Binding-site contacts:
Ligand atom O7 contacts residue ASN127 of chain 1.C at 4.0 Å.
Ligand atom C6 contacts residue TYR44 of chain 1.C at 3.6 Å (hydrophobic).
Ligand atom N2 contacts residue ASN127 of chain 1.C at 3.5 Å (h-bond).
Ligand atom C5 contacts residue ASN127 of chain 1.C at 3.3 Å.
Ligand atom O4 contacts residue THR69 of chain 1.C at 4.3 Å.
Ligand atom C1 contacts residue TRP125 of chain 1.C at 3.7 Å (hydrophobic).
Ligand atom C5 contacts residue TRP125 of chain 1.C at 4.0 Å (hydrophobic).
Ligand atom O5 contacts residue VAL71 of chain 1.C at 3.4 Å.
Ligand atom O6 contacts residue TRP125 of chain 1.C at 2.9 Å (h-bond).
Ligand atom O5 contacts residue TRP125 of chain 1.C at 4.1 Å.
Ligand atom C1 contacts residue ASN127 of chain 1.C at 1.5 Å.
Ligand atom C6 contacts residue PRO70 of chain 1.C at 3.7 Å (hydrophobic).
Ligand atom O4 contacts residue PRO70 of chain 1.C at 3.6 Å.
Ligand atom C1 contacts residue TRP125 of chain 1.C at 4.1 Å (hydrophobic).
Ligand atom C8 contacts residue VAL71 of chain 1.C at 4.2 Å (hydrophobic).
Ligand atom C6 contacts residue VAL71 of chain 1.C at 3.8 Å (hydrophobic).
Ligand atom C6 contacts residue TRP125 of chain 1.C at 3.7 Å (hydrophobic).
Ligand atom O5 contacts residue PRO70 of chain 1.C at 4.0 Å.
Ligand atom C6 contacts residue ASN127 of chain 1.C at 4.2 Å.
Ligand atom C2 contacts residue ASN127 of chain 1.C at 2.7 Å.
Ligand atom C6 contacts residue VAL71 of chain 1.C at 4.1 Å (hydrophobic).
Ligand atom C4 contacts residue ASN127 of chain 1.C at 4.0 Å.
Ligand atom O6 contacts residue ASN127 of chain 1.C at 4.0 Å.
Ligand atom C5 contacts residue VAL71 of chain 1.C at 4.5 Å (hydrophobic).
Ligand atom O6 contacts residue VAL71 of chain 1.C at 4.2 Å.
Ligand atom C1 contacts residue VAL71 of chain 1.C at 4.0 Å (hydrophobic).
Ligand atom C6 contacts residue THR69 of chain 1.C at 3.4 Å.
Ligand atom O5 contacts residue TRP125 of chain 1.C at 3.2 Å (h-bond).
Ligand atom O5 contacts residue ASN127 of chain 1.C at 1.9 Å (h-bond).
Ligand atom C3 contacts residue ASN127 of chain 1.C at 3.9 Å.
Ligand atom C5 contacts residue TRP125 of chain 1.C at 4.1 Å (hydrophobic).
Ligand atom C5 contacts residue PRO70 of chain 1.C at 4.3 Å (hydrophobic).
Ligand atom C7 contacts residue ASN127 of chain 1.C at 3.9 Å.

Sequence of chain 1.C:
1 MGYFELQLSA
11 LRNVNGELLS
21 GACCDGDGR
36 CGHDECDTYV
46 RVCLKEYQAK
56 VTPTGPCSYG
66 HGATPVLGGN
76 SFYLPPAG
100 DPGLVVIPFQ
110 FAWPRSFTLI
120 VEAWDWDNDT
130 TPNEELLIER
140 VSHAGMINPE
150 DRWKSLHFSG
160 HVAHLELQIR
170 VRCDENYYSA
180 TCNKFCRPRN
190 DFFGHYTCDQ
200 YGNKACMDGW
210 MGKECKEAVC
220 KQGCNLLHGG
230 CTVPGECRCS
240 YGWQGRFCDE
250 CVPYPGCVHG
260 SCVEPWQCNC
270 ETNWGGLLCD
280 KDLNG

The protein below binds the small molecule below.
Small molecule (SMILES): CC(=O)N[C@H]1[C@H](O[C@H]2[C@H](O)[C@@H](NC(C)=O)CO[C@@H]2CO[C@@H]2O[C@@H](C)[C@@H](O)[C@@H](O)[C@@H]2O)O[C@H](CO)[C@@H](O[C@@H]2O[C@H](CO)[C@@H](O)[C@H](O)[C@@H]2O)[C@@H]1O